Sequence of chain 1.B:
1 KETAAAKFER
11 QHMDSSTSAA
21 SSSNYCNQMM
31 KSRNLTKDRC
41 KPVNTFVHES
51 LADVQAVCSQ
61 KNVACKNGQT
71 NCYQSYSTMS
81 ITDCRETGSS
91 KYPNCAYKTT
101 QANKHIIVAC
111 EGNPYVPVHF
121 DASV

Binding-site contacts:
Ligand atom O2 contacts residue ASP53 of chain 1.B at 4.1 Å.
Ligand atom O3 contacts residue SER77 of chain 1.B at 4.3 Å.
Ligand atom C4 contacts residue ASP53 of chain 1.B at 4.2 Å.
Ligand atom C6 contacts residue GLU49 of chain 1.B at 3.1 Å.
Ligand atom O1 contacts residue GLU49 of chain 1.B at 4.2 Å.
Ligand atom C5 contacts residue GLU49 of chain 1.B at 3.1 Å.
Ligand atom C2 contacts residue GLU49 of chain 1.B at 4.2 Å.

This protein binds this small molecule.
Small molecule (SMILES): O[C@H]1CO[C@H]2OCCC21